Binding-site contacts:
Ligand atom C21 contacts residue HIS227 of chain 1.A at 3.9 Å.
Ligand atom C18 contacts residue GLY224 of chain 1.A at 3.3 Å.
Ligand atom C12 contacts residue ALA53 of chain 1.A at 3.5 Å (hydrophobic).
Ligand atom C28 contacts residue PHE107 of chain 1.A at 3.7 Å (hydrophobic).
Ligand atom C24 contacts residue VAL121 of chain 1.A at 4.0 Å (hydrophobic).
Ligand atom C04 contacts residue ALA53 of chain 1.A at 3.9 Å (hydrophobic).
Ligand atom C02 contacts residue GLU56 of chain 1.A at 3.4 Å.
Ligand atom C25 contacts residue HIS227 of chain 1.A at 3.6 Å.
Ligand atom C27 contacts residue MET124 of chain 1.A at 3.9 Å (hydrophobic).
Ligand atom C23 contacts residue HIS227 of chain 1.A at 3.5 Å.
Ligand atom C23 contacts residue GLU122 of chain 1.A at 3.4 Å.
Ligand atom N20 contacts residue ILE127 of chain 1.A at 3.9 Å.
Ligand atom C26 contacts residue MET46 of chain 1.A at 3.7 Å (hydrophobic).
Ligand atom O11 contacts residue LEU228 of chain 1.A at 3.9 Å.
Ligand atom C22 contacts residue MET124 of chain 1.A at 3.7 Å (hydrophobic).
Ligand atom C04 contacts residue LEU49 of chain 1.A at 3.9 Å (hydrophobic).
Ligand atom C09 contacts residue THR50 of chain 1.A at 3.7 Å.
Ligand atom C17 contacts residue LEU228 of chain 1.A at 3.6 Å (hydrophobic).
Ligand atom C30 contacts residue LEU90 of chain 1.A at 3.4 Å (hydrophobic).
Ligand atom C21 contacts residue MET124 of chain 1.A at 3.3 Å (hydrophobic).
Ligand atom O11 contacts residue LEU243 of chain 1.A at 3.5 Å.
Ligand atom C30 contacts residue LEU94 of chain 1.A at 3.8 Å (hydrophobic).
Ligand atom C03 contacts residue GLU56 of chain 1.A at 3.3 Å.
Ligand atom O11 contacts residue THR50 of chain 1.A at 3.0 Å (h-bond).
Ligand atom C10 contacts residue THR50 of chain 1.A at 3.8 Å.
Ligand atom O01 contacts residue ARG97 of chain 1.A at 3.1 Å (salt-bridge).
Ligand atom N20 contacts residue MET124 of chain 1.A at 3.2 Å.
Ligand atom C24 contacts residue HIS227 of chain 1.A at 3.5 Å.
Ligand atom C22 contacts residue HIS227 of chain 1.A at 3.7 Å.
Ligand atom O01 contacts residue LEU90 of chain 1.A at 3.7 Å.
Ligand atom O01 contacts residue GLU56 of chain 1.A at 2.7 Å (salt-bridge).
Ligand atom C22 contacts residue GLY123 of chain 1.A at 3.8 Å.
Ligand atom C05 contacts residue PHE107 of chain 1.A at 4.0 Å (hydrophobic).
Ligand atom C08 contacts residue LEU49 of chain 1.A at 3.8 Å (hydrophobic).
Ligand atom C26 contacts residue HIS227 of chain 1.A at 3.8 Å.
Ligand atom C26 contacts residue MET124 of chain 1.A at 3.8 Å (hydrophobic).
Ligand atom C13 contacts residue ALA53 of chain 1.A at 3.7 Å (hydrophobic).
Ligand atom C25 contacts residue MET46 of chain 1.A at 3.9 Å (hydrophobic).
Ligand atom C23 contacts residue VAL121 of chain 1.A at 3.9 Å (hydrophobic).
Ligand atom C17 contacts residue GLY224 of chain 1.A at 3.3 Å.

Sequence of chain 1.A:
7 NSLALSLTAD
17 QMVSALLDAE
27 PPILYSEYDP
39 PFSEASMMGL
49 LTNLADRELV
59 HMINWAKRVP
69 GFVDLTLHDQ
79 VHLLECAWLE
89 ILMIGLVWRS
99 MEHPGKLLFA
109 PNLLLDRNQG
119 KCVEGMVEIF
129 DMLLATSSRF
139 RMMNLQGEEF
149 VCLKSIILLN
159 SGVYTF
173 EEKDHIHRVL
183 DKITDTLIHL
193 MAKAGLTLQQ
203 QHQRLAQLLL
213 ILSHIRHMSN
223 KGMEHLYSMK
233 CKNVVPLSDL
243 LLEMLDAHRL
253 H

This small molecule binds to this protein.
Small molecule (SMILES): CC(=C(c1ccc(O)cc1)c1ccc(O)cc1)c1cccc(Nc2ccccc2)c1